Sequence of chain 1.B:
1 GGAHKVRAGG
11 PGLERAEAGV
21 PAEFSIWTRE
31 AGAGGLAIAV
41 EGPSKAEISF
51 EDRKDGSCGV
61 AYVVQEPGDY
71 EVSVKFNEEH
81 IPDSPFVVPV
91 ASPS

Sequence of chain 1.A:
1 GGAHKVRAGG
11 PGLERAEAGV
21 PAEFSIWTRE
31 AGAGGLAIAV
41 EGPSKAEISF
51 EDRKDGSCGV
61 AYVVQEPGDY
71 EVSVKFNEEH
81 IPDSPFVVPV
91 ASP

Binding-site contacts:
Ligand atom NH1 contacts residue GLU71 of chain 1.A at 2.9 Å (salt-bridge).
Ligand atom CA contacts residue VAL40 of chain 1.A at 3.3 Å (hydrophobic).
Ligand atom NE contacts residue GLU41 of chain 1.A at 3.5 Å (salt-bridge).
Ligand atom CZ contacts residue GLU41 of chain 1.A at 3.5 Å.
Ligand atom CG2 contacts residue SER44 of chain 1.A at 3.5 Å.
Ligand atom CA contacts residue ILE38 of chain 1.B at 3.3 Å (hydrophobic).
Ligand atom C contacts residue ILE38 of chain 1.B at 3.5 Å (hydrophobic).
Ligand atom O contacts residue GLU41 of chain 1.A at 3.3 Å.
Ligand atom O contacts residue GLY42 of chain 1.B at 3.0 Å (h-bond).
Ligand atom O contacts residue VAL40 of chain 1.A at 2.8 Å (h-bond).
Ligand atom O contacts residue LEU36 of chain 1.A at 3.2 Å (h-bond).
Ligand atom O contacts residue GLY42 of chain 1.A at 3.0 Å (h-bond).
Ligand atom N contacts residue LEU36 of chain 1.A at 2.8 Å (h-bond).
Ligand atom CA contacts residue ILE38 of chain 1.A at 3.5 Å (hydrophobic).
Ligand atom O contacts residue VAL40 of chain 1.B at 2.8 Å (h-bond).
Ligand atom N contacts residue GLY42 of chain 1.B at 3.0 Å (h-bond).
Ligand atom O contacts residue LEU36 of chain 1.B at 2.8 Å (h-bond).
Ligand atom O contacts residue ALA39 of chain 1.B at 3.3 Å.
Ligand atom O contacts residue ALA39 of chain 1.A at 3.1 Å.
Ligand atom OG contacts residue ALA46 of chain 1.A at 2.8 Å (h-bond).
Ligand atom O contacts residue PRO43 of chain 1.B at 3.0 Å (h-bond).
Ligand atom OG contacts residue ALA46 of chain 1.B at 2.8 Å (h-bond).
Ligand atom O contacts residue ALA37 of chain 1.B at 3.4 Å.
Ligand atom N contacts residue VAL40 of chain 1.B at 3.0 Å (h-bond).
Ligand atom N contacts residue GLY42 of chain 1.A at 2.9 Å (h-bond).
Ligand atom O contacts residue ALA37 of chain 1.A at 3.1 Å.
Ligand atom CA contacts residue GLY42 of chain 1.A at 3.4 Å.
Ligand atom OG contacts residue GLU41 of chain 1.B at 3.2 Å (salt-bridge).
Ligand atom O contacts residue ILE38 of chain 1.A at 3.0 Å (h-bond).
Ligand atom N contacts residue LEU36 of chain 1.B at 3.0 Å (h-bond).
Ligand atom O contacts residue ILE38 of chain 1.B at 2.9 Å (h-bond).
Ligand atom CA contacts residue LEU36 of chain 1.B at 3.5 Å (hydrophobic).
Ligand atom N contacts residue VAL40 of chain 1.A at 3.1 Å (h-bond).
Ligand atom O contacts residue GLY35 of chain 1.B at 3.3 Å.
Ligand atom N contacts residue ILE38 of chain 1.B at 2.7 Å (h-bond).
Ligand atom N contacts residue ILE38 of chain 1.A at 2.8 Å (h-bond).
Ligand atom CE2 contacts residue PHE50 of chain 1.B at 3.4 Å (hydrophobic).
Ligand atom O contacts residue GLU41 of chain 1.B at 3.3 Å.
Ligand atom CA contacts residue LEU36 of chain 1.A at 3.5 Å (hydrophobic).
Ligand atom CZ contacts residue PHE50 of chain 1.B at 3.3 Å (hydrophobic).

The protein below binds the small molecule below.
Small molecule (SMILES): CC[C@H](C)[C@H](NC(=O)[C@H](Cc1ccccc1)NC(=O)[C@@H](NC(=O)[C@H](CO)NC(=O)[C@H](CO)NC(=O)[C@H](C)NC(=O)[C@@H](NC(=O)[C@@H](N)CCCN=C(N)N)C(C)C)C(C)C)C(=O)N[C@H](C=O)[C@@H](C)O